Sequence of chain 1.A:
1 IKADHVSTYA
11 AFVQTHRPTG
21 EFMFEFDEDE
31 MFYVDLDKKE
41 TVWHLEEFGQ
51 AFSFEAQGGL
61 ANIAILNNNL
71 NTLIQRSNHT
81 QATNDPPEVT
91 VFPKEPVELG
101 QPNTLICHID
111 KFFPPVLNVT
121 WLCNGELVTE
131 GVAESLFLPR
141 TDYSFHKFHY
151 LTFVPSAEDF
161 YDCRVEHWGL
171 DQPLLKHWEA

A protein and the small-molecule ligand that binds it are described below.
Small molecule (SMILES): CC(=O)N[C@@H]1[C@@H](O)[C@H](O)[C@@H](CO)O[C@H]1O

Binding-site contacts:
Ligand atom C7 contacts residue ASN78 of chain 1.A at 3.2 Å.
Ligand atom C8 contacts residue ARG76 of chain 1.A at 3.7 Å.
Ligand atom N2 contacts residue ASN78 of chain 1.A at 2.9 Å (h-bond).
Ligand atom C1 contacts residue ASN78 of chain 1.A at 1.4 Å.
Ligand atom C4 contacts residue ASN78 of chain 1.A at 4.2 Å.
Ligand atom C7 contacts residue SER77 of chain 1.A at 4.5 Å.
Ligand atom C8 contacts residue SER77 of chain 1.A at 4.0 Å.
Ligand atom C2 contacts residue ASN78 of chain 1.A at 2.5 Å.
Ligand atom C5 contacts residue ASN78 of chain 1.A at 3.7 Å.
Ligand atom O7 contacts residue ASN78 of chain 1.A at 3.2 Å (h-bond).
Ligand atom C3 contacts residue ASN78 of chain 1.A at 3.8 Å.
Ligand atom O5 contacts residue ASN78 of chain 1.A at 2.4 Å (h-bond).
Ligand atom C7 contacts residue ARG76 of chain 1.A at 4.3 Å.
Ligand atom N2 contacts residue ARG76 of chain 1.A at 4.0 Å.
Ligand atom C8 contacts residue ASN78 of chain 1.A at 4.4 Å.